Sequence of chain 1.B:
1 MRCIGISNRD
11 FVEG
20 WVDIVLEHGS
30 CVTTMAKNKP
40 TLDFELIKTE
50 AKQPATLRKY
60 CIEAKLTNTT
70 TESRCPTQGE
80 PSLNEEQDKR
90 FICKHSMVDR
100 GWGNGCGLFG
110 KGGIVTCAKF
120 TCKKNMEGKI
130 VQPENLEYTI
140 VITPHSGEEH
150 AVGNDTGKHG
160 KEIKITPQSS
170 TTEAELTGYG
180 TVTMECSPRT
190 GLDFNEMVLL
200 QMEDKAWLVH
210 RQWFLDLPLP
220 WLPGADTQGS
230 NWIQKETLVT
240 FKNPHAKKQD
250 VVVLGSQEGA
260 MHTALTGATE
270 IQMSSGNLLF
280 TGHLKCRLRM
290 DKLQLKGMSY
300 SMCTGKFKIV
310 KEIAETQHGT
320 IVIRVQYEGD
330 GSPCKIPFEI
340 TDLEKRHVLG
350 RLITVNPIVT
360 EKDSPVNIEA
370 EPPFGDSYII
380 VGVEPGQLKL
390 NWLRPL

Binding-site contacts:
Ligand atom C1 contacts residue THR155 of chain 1.B at 4.2 Å.
Ligand atom C6 contacts residue HIS149 of chain 1.B at 3.7 Å.
Ligand atom C4 contacts residue HIS149 of chain 1.B at 4.2 Å.
Ligand atom C7 contacts residue ASN153 of chain 1.B at 3.2 Å.
Ligand atom C1 contacts residue HIS158 of chain 1.B at 4.3 Å.
Ligand atom O7 contacts residue HIS149 of chain 1.B at 3.1 Å (h-bond).
Ligand atom C3 contacts residue HIS149 of chain 1.B at 4.4 Å.
Ligand atom O4 contacts residue GLU147 of chain 1.B at 3.0 Å (salt-bridge).
Ligand atom C7 contacts residue HIS149 of chain 1.B at 4.3 Å.
Ligand atom C5 contacts residue ASN153 of chain 1.B at 3.7 Å.
Ligand atom C1 contacts residue HIS149 of chain 1.B at 4.3 Å.
Ligand atom O5 contacts residue ASN153 of chain 1.B at 2.4 Å (h-bond).
Ligand atom C1 contacts residue ASN153 of chain 1.B at 1.4 Å.
Ligand atom C2 contacts residue ASN153 of chain 1.B at 2.5 Å.
Ligand atom O7 contacts residue LYS157 of chain 1.B at 4.0 Å.
Ligand atom C2 contacts residue HIS158 of chain 1.B at 3.4 Å.
Ligand atom O6 contacts residue LYS157 of chain 1.B at 3.8 Å.
Ligand atom O3 contacts residue GLU147 of chain 1.B at 4.3 Å.
Ligand atom O2 contacts residue HIS158 of chain 1.B at 3.8 Å.
Ligand atom O2 contacts residue LYS157 of chain 1.B at 3.2 Å.
Ligand atom O4 contacts residue HIS158 of chain 1.B at 4.2 Å.
Ligand atom O7 contacts residue VAL151 of chain 1.B at 4.0 Å.
Ligand atom C3 contacts residue ASN153 of chain 1.B at 3.8 Å.
Ligand atom O4 contacts residue HIS149 of chain 1.B at 3.7 Å.
Ligand atom O5 contacts residue HIS149 of chain 1.B at 4.0 Å.
Ligand atom O5 contacts residue HIS158 of chain 1.B at 3.5 Å.
Ligand atom C4 contacts residue ASN153 of chain 1.B at 4.2 Å.
Ligand atom O6 contacts residue HIS158 of chain 1.B at 3.4 Å.
Ligand atom C7 contacts residue LYS157 of chain 1.B at 3.9 Å.
Ligand atom O7 contacts residue ASN153 of chain 1.B at 3.1 Å (h-bond).
Ligand atom C2 contacts residue HIS149 of chain 1.B at 4.1 Å.
Ligand atom N2 contacts residue ASN153 of chain 1.B at 2.9 Å (h-bond).
Ligand atom C6 contacts residue LYS157 of chain 1.B at 3.8 Å.
Ligand atom O3 contacts residue HIS158 of chain 1.B at 4.4 Å.
Ligand atom O6 contacts residue HIS149 of chain 1.B at 3.8 Å.
Ligand atom O3 contacts residue HIS149 of chain 1.B at 4.0 Å.
Ligand atom C5 contacts residue HIS149 of chain 1.B at 4.2 Å.
Ligand atom C8 contacts residue LYS157 of chain 1.B at 3.5 Å.
Ligand atom C4 contacts residue GLU147 of chain 1.B at 4.3 Å.
Ligand atom C1 contacts residue HIS158 of chain 1.B at 3.6 Å.

The small molecule below binds the protein below.
Small molecule (SMILES): CC(=O)N[C@H]1[C@H](O[C@H]2[C@H](O)[C@@H](NC(C)=O)CO[C@@H]2CO[C@@H]2O[C@@H](C)[C@@H](O)[C@@H](O)[C@@H]2O)O[C@H](CO)[C@@H](O[C@@H]2O[C@H](CO[C@@H]3O[C@H](CO)[C@@H](O)[C@H](O)[C@@H]3O)[C@@H](O)[C@H](O[C@@H]3O[C@H](CO)[C@@H](O)[C@H](O)[C@@H]3O)[C@@H]2O)[C@@H]1O